Sequence of chain 1.A:
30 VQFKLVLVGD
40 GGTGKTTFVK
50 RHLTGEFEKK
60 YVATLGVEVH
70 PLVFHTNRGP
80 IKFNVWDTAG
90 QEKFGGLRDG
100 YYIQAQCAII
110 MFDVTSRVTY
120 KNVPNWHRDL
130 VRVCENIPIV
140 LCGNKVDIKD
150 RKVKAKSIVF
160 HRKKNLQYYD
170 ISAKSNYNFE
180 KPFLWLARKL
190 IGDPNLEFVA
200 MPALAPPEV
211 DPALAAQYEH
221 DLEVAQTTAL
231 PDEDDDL

A small-molecule ligand and the protein it binds are described below.
Small molecule (SMILES): Nc1nc2c(ncn2[C@@H]2O[C@H](CO[P](=O)(O)O[P](=O)(O)NP(=O)(O)O)[C@@H](O)[C@H]2O)c(=O)[nH]1

Binding-site contacts:
Ligand atom C5' contacts residue TYR60 of chain 1.A at 3.6 Å (hydrophobic).
Ligand atom O5' contacts residue THR46 of chain 1.A at 3.3 Å (h-bond).
Ligand atom O2A contacts residue THR45 of chain 1.A at 3.1 Å (h-bond).
Ligand atom N1 contacts residue ASP146 of chain 1.A at 2.7 Å (salt-bridge).
Ligand atom N3B contacts residue MG1 of chain 1.F at 3.5 Å.
Ligand atom C6 contacts residue ASP146 of chain 1.A at 3.6 Å.
Ligand atom O2' contacts residue GLU57 of chain 1.A at 3.3 Å (salt-bridge).
Ligand atom O6 contacts residue ASP146 of chain 1.A at 3.6 Å (salt-bridge).
Ligand atom O1B contacts residue MG1 of chain 1.F at 2.0 Å.
Ligand atom O2B contacts residue THR42 of chain 1.A at 3.5 Å (h-bond).
Ligand atom O2A contacts residue GLY43 of chain 1.A at 3.4 Å.
Ligand atom O6 contacts residue ASN143 of chain 1.A at 3.3 Å (h-bond).
Ligand atom O3G contacts residue LYS44 of chain 1.A at 2.8 Å (salt-bridge).
Ligand atom N3B contacts residue TYR60 of chain 1.A at 3.2 Å.
Ligand atom O6 contacts residue LYS173 of chain 1.A at 3.3 Å (salt-bridge).
Ligand atom O3G contacts residue GLY89 of chain 1.A at 2.7 Å (h-bond).
Ligand atom O1G contacts residue TYR60 of chain 1.A at 2.9 Å (h-bond).
Ligand atom C8 contacts residue THR46 of chain 1.A at 3.5 Å.
Ligand atom O2' contacts residue LYS58 of chain 1.A at 2.9 Å (salt-bridge).
Ligand atom C3' contacts residue LYS58 of chain 1.A at 3.5 Å.
Ligand atom O2A contacts residue THR46 of chain 1.A at 2.8 Å (h-bond).
Ligand atom C6 contacts residue LYS144 of chain 1.A at 3.6 Å.
Ligand atom O6 contacts residue ALA172 of chain 1.A at 2.7 Å (h-bond).
Ligand atom N2 contacts residue ILE147 of chain 1.A at 3.5 Å.
Ligand atom O4' contacts residue LYS144 of chain 1.A at 3.2 Å (salt-bridge).
Ligand atom O1A contacts residue TYR60 of chain 1.A at 3.3 Å.
Ligand atom O1B contacts residue THR45 of chain 1.A at 2.8 Å (h-bond).
Ligand atom O3A contacts residue GLY43 of chain 1.A at 3.1 Å (h-bond).
Ligand atom O3' contacts residue LYS58 of chain 1.A at 2.7 Å (salt-bridge).
Ligand atom N3B contacts residue GLY41 of chain 1.A at 3.2 Å (h-bond).
Ligand atom C2 contacts residue ASP146 of chain 1.A at 3.5 Å.
Ligand atom N7 contacts residue ASN143 of chain 1.A at 3.1 Å (h-bond).
Ligand atom O2B contacts residue LYS44 of chain 1.A at 2.8 Å (salt-bridge).
Ligand atom O2A contacts residue LYS44 of chain 1.A at 3.6 Å (salt-bridge).
Ligand atom O2G contacts residue MG1 of chain 1.F at 1.9 Å.
Ligand atom O2B contacts residue GLY43 of chain 1.A at 3.3 Å (h-bond).
Ligand atom N2 contacts residue ASP146 of chain 1.A at 3.0 Å (salt-bridge).
Ligand atom PB contacts residue MG1 of chain 1.F at 3.3 Å.
Ligand atom PG contacts residue MG1 of chain 1.F at 3.2 Å.
Ligand atom O2G contacts residue THR63 of chain 1.A at 2.9 Å (h-bond).